The protein below binds the small molecule below.
Small molecule (SMILES): C[C@@H](O)[C@@H](CS)NC(=O)[C@H](CCC(N)=O)NC(=O)[C@@H]1CCCN1C(=O)[C@H](CC(N)=O)NC(=O)O

Sequence of chain 1.A:
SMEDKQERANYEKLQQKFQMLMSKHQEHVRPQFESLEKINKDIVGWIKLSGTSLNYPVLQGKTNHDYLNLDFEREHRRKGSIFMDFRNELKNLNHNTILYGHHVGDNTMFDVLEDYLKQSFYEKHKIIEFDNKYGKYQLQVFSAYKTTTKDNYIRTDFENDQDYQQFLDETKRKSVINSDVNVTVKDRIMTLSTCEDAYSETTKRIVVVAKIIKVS

Binding-site contacts:
Ligand atom ND2 contacts residue THR149 of chain 1.A at 3.3 Å (h-bond).
Ligand atom C contacts residue CYS195 of chain 1.A at 3.3 Å (hydrophobic).
Ligand atom O contacts residue ASN64 of chain 1.A at 3.2 Å.
Ligand atom CB contacts residue TYR153 of chain 1.A at 3.9 Å (hydrophobic).
Ligand atom CB contacts residue ASN64 of chain 1.A at 3.7 Å.
Ligand atom N contacts residue ASN64 of chain 1.A at 4.4 Å.
Ligand atom C contacts residue TYR100 of chain 1.A at 3.7 Å (hydrophobic).
Ligand atom C contacts residue ARG205 of chain 1.A at 4.2 Å.
Ligand atom NE2 contacts residue ALA198 of chain 1.A at 4.2 Å.
Ligand atom CD contacts residue GLU196 of chain 1.A at 4.3 Å.
Ligand atom NE2 contacts residue ASP197 of chain 1.A at 4.3 Å.
Ligand atom OG1 contacts residue TYR153 of chain 1.A at 3.7 Å.
Ligand atom CG contacts residue THR149 of chain 1.A at 4.0 Å.
Ligand atom C contacts residue ASN64 of chain 1.A at 4.1 Å.
Ligand atom NE2 contacts residue GLU196 of chain 1.A at 3.0 Å (salt-bridge).
Ligand atom C contacts residue THR194 of chain 1.A at 4.1 Å.
Ligand atom CG contacts residue HIS65 of chain 1.A at 4.3 Å.
Ligand atom CG2 contacts residue ILE154 of chain 1.A at 3.9 Å (hydrophobic).
Ligand atom C contacts residue SO41 of chain 1.I at 3.8 Å.
Ligand atom SG contacts residue PHE83 of chain 1.A at 3.9 Å.
Ligand atom O contacts residue TYR100 of chain 1.A at 4.2 Å.
Ligand atom CG contacts residue ARG87 of chain 1.A at 4.3 Å.
Ligand atom CB contacts residue TYR100 of chain 1.A at 3.9 Å (hydrophobic).
Ligand atom CG contacts residue ASN64 of chain 1.A at 3.4 Å.
Ligand atom CB contacts residue SO41 of chain 1.I at 3.1 Å.
Ligand atom CB contacts residue ARG205 of chain 1.A at 4.3 Å.
Ligand atom CA contacts residue TYR100 of chain 1.A at 3.7 Å (hydrophobic).
Ligand atom NE2 contacts residue CYS195 of chain 1.A at 4.2 Å.
Ligand atom SG contacts residue TYR100 of chain 1.A at 3.8 Å.
Ligand atom CA contacts residue SO41 of chain 1.I at 4.0 Å.
Ligand atom CD contacts residue LEU68 of chain 1.A at 4.3 Å (hydrophobic).
Ligand atom N contacts residue SO41 of chain 1.I at 2.9 Å (h-bond).
Ligand atom OG1 contacts residue ARG205 of chain 1.A at 3.0 Å (salt-bridge).
Ligand atom CG contacts residue ILE154 of chain 1.A at 4.2 Å (hydrophobic).
Ligand atom OG1 contacts residue THR149 of chain 1.A at 4.1 Å.
Ligand atom SG contacts residue CYS195 of chain 1.A at 2.0 Å (h-bond).
Ligand atom NE2 contacts residue LEU68 of chain 1.A at 3.7 Å.
Ligand atom CB contacts residue ASN64 of chain 1.A at 3.8 Å.
Ligand atom CB contacts residue SO41 of chain 1.I at 4.4 Å.
Ligand atom CA contacts residue SO41 of chain 1.I at 3.6 Å.